Sequence of chain 1.A:
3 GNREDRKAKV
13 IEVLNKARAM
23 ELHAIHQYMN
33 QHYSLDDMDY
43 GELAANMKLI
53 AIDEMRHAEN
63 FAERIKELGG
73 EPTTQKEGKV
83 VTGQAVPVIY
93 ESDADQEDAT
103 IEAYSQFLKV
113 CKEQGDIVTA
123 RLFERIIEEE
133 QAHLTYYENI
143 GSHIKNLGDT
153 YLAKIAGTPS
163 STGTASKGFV

Binding-site contacts:
Ligand atom O1A contacts residue ARG20 of chain 1.A at 2.8 Å (salt-bridge).
Ligand atom CMD contacts residue MET31 of chain 1.A at 3.5 Å (hydrophobic).
Ligand atom CGB contacts residue SER168 of chain 1.B at 3.5 Å.
Ligand atom NC contacts residue MET57 of chain 1.B at 2.9 Å (h-bond).
Ligand atom CGD contacts residue TYR35 of chain 1.A at 3.5 Å (hydrophobic).
Ligand atom ND contacts residue MET57 of chain 1.B at 3.2 Å (h-bond).
Ligand atom C4D contacts residue MET57 of chain 1.B at 3.5 Å (hydrophobic).
Ligand atom ND contacts residue MET57 of chain 1.A at 3.1 Å.
Ligand atom O1D contacts residue ARG20 of chain 1.B at 2.8 Å (salt-bridge).
Ligand atom O2D contacts residue ARG20 of chain 1.B at 3.0 Å (salt-bridge).
Ligand atom O1C contacts residue LYS169 of chain 1.A at 3.4 Å (salt-bridge).
Ligand atom C1B contacts residue MET57 of chain 1.B at 3.4 Å (hydrophobic).
Ligand atom CAB contacts residue LYS50 of chain 1.B at 3.5 Å.
Ligand atom NC contacts residue MET57 of chain 1.A at 3.3 Å (h-bond).
Ligand atom O2D contacts residue TYR35 of chain 1.A at 2.4 Å (h-bond).
Ligand atom O2B contacts residue SER168 of chain 1.B at 2.6 Å (h-bond).
Ligand atom CGB contacts residue LYS50 of chain 1.B at 3.4 Å.
Ligand atom NA contacts residue MET57 of chain 1.A at 3.0 Å (h-bond).
Ligand atom FE contacts residue MET57 of chain 1.B at 2.4 Å.
Ligand atom NB contacts residue MET57 of chain 1.A at 3.0 Å (h-bond).
Ligand atom C1D contacts residue MET57 of chain 1.A at 3.5 Å (hydrophobic).
Ligand atom C4A contacts residue MET57 of chain 1.A at 3.3 Å (hydrophobic).
Ligand atom O1B contacts residue LYS50 of chain 1.B at 2.5 Å (salt-bridge).
Ligand atom C1B contacts residue MET57 of chain 1.A at 3.4 Å (hydrophobic).
Ligand atom CGA contacts residue ARG20 of chain 1.A at 3.3 Å.
Ligand atom O2A contacts residue ARG20 of chain 1.A at 2.8 Å (salt-bridge).
Ligand atom O2C contacts residue SER168 of chain 1.B at 2.8 Å.
Ligand atom CBD contacts residue MET31 of chain 1.A at 3.5 Å (hydrophobic).
Ligand atom CBB contacts residue SER168 of chain 1.B at 3.5 Å.
Ligand atom FE contacts residue MET57 of chain 1.A at 2.4 Å.
Ligand atom CGD contacts residue ARG20 of chain 1.B at 3.2 Å.
Ligand atom NB contacts residue MET57 of chain 1.B at 2.9 Å (h-bond).
Ligand atom O1A contacts residue TYR35 of chain 1.B at 2.9 Å (h-bond).
Ligand atom NA contacts residue MET57 of chain 1.B at 3.2 Å (h-bond).
Ligand atom C1D contacts residue MET57 of chain 1.B at 3.5 Å (hydrophobic).
Ligand atom CMC contacts residue LYS50 of chain 1.A at 3.5 Å.
Ligand atom CHB contacts residue MET57 of chain 1.A at 3.3 Å (hydrophobic).
Ligand atom C4B contacts residue MET57 of chain 1.B at 3.5 Å (hydrophobic).
Ligand atom CMD contacts residue GLU61 of chain 1.B at 3.3 Å.
Ligand atom CMB contacts residue GLU61 of chain 1.A at 2.8 Å.

Sequence of chain 1.B:
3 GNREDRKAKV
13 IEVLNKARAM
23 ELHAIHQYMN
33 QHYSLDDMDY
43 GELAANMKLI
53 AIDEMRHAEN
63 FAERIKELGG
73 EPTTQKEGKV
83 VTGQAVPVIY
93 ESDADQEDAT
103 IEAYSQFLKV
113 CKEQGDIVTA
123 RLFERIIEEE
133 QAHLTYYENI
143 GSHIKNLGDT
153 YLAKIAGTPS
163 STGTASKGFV

The protein below binds the small molecule below.
Small molecule (SMILES): CC1=C(CCC(=O)O)C2=Cc3c(CCC(=O)O)c(C)c4n3[Fe@]35n6c(c(C)c(CCC(=O)O)c6=CC1=[N+]23)=CC1=[N+]5C(=C4)C(C)=C1CCC(=O)O